Sequence of chain 1.A:
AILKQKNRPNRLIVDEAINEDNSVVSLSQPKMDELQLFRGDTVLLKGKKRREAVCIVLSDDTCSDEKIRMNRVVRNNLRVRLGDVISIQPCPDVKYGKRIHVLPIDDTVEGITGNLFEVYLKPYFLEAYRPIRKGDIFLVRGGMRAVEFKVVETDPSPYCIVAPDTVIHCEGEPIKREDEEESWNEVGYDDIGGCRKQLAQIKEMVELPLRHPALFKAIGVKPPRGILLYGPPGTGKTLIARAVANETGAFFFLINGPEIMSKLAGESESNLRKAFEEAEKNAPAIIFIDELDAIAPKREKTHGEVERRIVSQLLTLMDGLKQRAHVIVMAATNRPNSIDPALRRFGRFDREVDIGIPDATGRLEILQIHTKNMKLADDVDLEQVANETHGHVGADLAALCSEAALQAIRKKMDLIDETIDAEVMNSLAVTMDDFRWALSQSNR

Binding-site contacts:
Ligand atom C3 contacts residue GLU185 of chain 1.A at 4.3 Å.
Ligand atom BR contacts residue GLU167 of chain 1.A at 3.6 Å.
Ligand atom C3 contacts residue HIS115 of chain 1.A at 4.0 Å.
Ligand atom C5 contacts residue ILE114 of chain 1.A at 4.5 Å (hydrophobic).
Ligand atom C4 contacts residue ARG113 of chain 1.A at 4.1 Å.
Ligand atom C1 contacts residue HIS115 of chain 1.A at 4.4 Å.
Ligand atom BR contacts residue ASP169 of chain 1.A at 4.3 Å.
Ligand atom O contacts residue HIS183 of chain 1.A at 3.8 Å.
Ligand atom C6 contacts residue GLU167 of chain 1.A at 4.0 Å.
Ligand atom BR contacts residue ARG113 of chain 1.A at 3.6 Å.
Ligand atom BR contacts residue HIS115 of chain 1.A at 3.9 Å.
Ligand atom N contacts residue GLU185 of chain 1.A at 3.5 Å (salt-bridge).
Ligand atom C5 contacts residue GLU167 of chain 1.A at 4.3 Å.
Ligand atom C4 contacts residue ILE114 of chain 1.A at 4.0 Å (hydrophobic).
Ligand atom BR contacts residue THR168 of chain 1.A at 4.1 Å.
Ligand atom C contacts residue GLU185 of chain 1.A at 3.5 Å.
Ligand atom O contacts residue GLU185 of chain 1.A at 3.2 Å (salt-bridge).
Ligand atom C5 contacts residue HIS115 of chain 1.A at 3.8 Å.
Ligand atom C2 contacts residue HIS115 of chain 1.A at 4.1 Å.
Ligand atom C3 contacts residue HIS183 of chain 1.A at 3.5 Å.
Ligand atom BR contacts residue ILE114 of chain 1.A at 3.9 Å.
Ligand atom C4 contacts residue HIS115 of chain 1.A at 3.6 Å.
Ligand atom C7 contacts residue HIS115 of chain 1.A at 4.4 Å.
Ligand atom N contacts residue HIS115 of chain 1.A at 4.1 Å.
Ligand atom C6 contacts residue HIS115 of chain 1.A at 4.3 Å.
Ligand atom C4 contacts residue HIS183 of chain 1.A at 3.8 Å.
Ligand atom C1 contacts residue GLU185 of chain 1.A at 3.9 Å.
Ligand atom C contacts residue HIS115 of chain 1.A at 3.4 Å.
Ligand atom C5 contacts residue ARG113 of chain 1.A at 4.1 Å.

The small molecule below binds the protein below.
Small molecule (SMILES): NC[C@@H](O)c1ccc(Br)cc1